Sequence of chain 3.A:
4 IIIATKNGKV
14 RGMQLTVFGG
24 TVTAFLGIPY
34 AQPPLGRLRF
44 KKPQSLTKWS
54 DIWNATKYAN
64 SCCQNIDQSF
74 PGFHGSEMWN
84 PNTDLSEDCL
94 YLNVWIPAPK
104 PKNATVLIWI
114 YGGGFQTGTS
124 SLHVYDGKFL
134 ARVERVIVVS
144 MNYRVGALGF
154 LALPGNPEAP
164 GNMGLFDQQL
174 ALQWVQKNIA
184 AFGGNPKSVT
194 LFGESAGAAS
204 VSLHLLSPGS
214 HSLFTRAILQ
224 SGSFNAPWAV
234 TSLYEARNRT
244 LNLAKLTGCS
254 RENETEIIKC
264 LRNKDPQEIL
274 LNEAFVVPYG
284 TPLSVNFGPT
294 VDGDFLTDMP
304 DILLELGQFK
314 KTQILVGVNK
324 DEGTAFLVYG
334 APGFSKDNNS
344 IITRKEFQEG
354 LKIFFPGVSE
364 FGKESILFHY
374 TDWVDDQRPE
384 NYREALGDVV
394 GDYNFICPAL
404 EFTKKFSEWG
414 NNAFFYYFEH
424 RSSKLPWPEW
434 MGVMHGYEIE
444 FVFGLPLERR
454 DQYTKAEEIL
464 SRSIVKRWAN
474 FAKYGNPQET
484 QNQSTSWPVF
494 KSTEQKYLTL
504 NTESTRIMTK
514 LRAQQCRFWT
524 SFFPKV

Binding-site contacts:
Ligand atom C3 contacts residue ASN106 of chain 3.A at 3.8 Å.
Ligand atom C8 contacts residue ASN106 of chain 3.A at 4.2 Å.
Ligand atom C7 contacts residue ASN106 of chain 3.A at 3.1 Å.
Ligand atom C5 contacts residue ASN188 of chain 3.A at 4.1 Å.
Ligand atom O5 contacts residue ASN188 of chain 3.A at 3.9 Å.
Ligand atom C4 contacts residue ASN106 of chain 3.A at 4.3 Å.
Ligand atom O4 contacts residue LYS190 of chain 3.A at 4.3 Å.
Ligand atom C8 contacts residue LYS105 of chain 3.A at 4.3 Å.
Ligand atom C2 contacts residue ASN106 of chain 3.A at 2.5 Å.
Ligand atom C1 contacts residue ASN106 of chain 3.A at 1.4 Å.
Ligand atom O7 contacts residue ASN106 of chain 3.A at 2.8 Å (h-bond).
Ligand atom N2 contacts residue ASN106 of chain 3.A at 3.0 Å (h-bond).
Ligand atom C1 contacts residue ASN188 of chain 3.A at 3.8 Å.
Ligand atom C5 contacts residue ASN106 of chain 3.A at 3.7 Å.
Ligand atom O6 contacts residue LYS190 of chain 3.A at 4.5 Å.
Ligand atom O5 contacts residue ASN106 of chain 3.A at 2.4 Å (h-bond).

This protein binds this small molecule.
Small molecule (SMILES): CC(=O)N[C@@H]1[C@@H](O)[C@H](O)[C@@H](CO)O[C@H]1O